Sequence of chain 1.B:
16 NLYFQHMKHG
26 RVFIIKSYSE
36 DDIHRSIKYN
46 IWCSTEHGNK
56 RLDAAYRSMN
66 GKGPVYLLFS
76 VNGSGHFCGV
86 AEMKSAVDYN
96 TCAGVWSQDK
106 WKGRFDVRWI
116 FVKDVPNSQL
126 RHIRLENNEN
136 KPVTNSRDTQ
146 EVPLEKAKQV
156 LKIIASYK

Binding-site contacts:
Ligand atom C01 contacts residue TRP101 of chain 1.B at 3.5 Å (hydrophobic).
Ligand atom N06 contacts residue TRP106 of chain 1.B at 3.4 Å.
Ligand atom N10 contacts residue SER49 of chain 1.B at 3.8 Å.
Ligand atom C08 contacts residue LYS31 of chain 1.B at 3.6 Å.
Ligand atom C05 contacts residue TRP47 of chain 1.B at 4.0 Å (hydrophobic).
Ligand atom N04 contacts residue TRP106 of chain 1.B at 3.7 Å.
Ligand atom N10 contacts residue LYS31 of chain 1.B at 4.0 Å.
Ligand atom N10 contacts residue CYS48 of chain 1.B at 3.7 Å.
Ligand atom C03 contacts residue TRP47 of chain 1.B at 3.6 Å (hydrophobic).
Ligand atom C03 contacts residue ASP37 of chain 1.B at 3.9 Å.
Ligand atom C03 contacts residue TRP106 of chain 1.B at 3.5 Å (hydrophobic).
Ligand atom N04 contacts residue SER32 of chain 1.B at 3.5 Å (h-bond).
Ligand atom N04 contacts residue ASP37 of chain 1.B at 2.9 Å (salt-bridge).
Ligand atom N04 contacts residue TRP47 of chain 1.B at 3.9 Å.
Ligand atom C08 contacts residue TRP106 of chain 1.B at 3.6 Å (hydrophobic).
Ligand atom C01 contacts residue TRP47 of chain 1.B at 3.9 Å (hydrophobic).
Ligand atom N06 contacts residue TYR33 of chain 1.B at 3.9 Å.
Ligand atom C01 contacts residue CYS48 of chain 1.B at 3.3 Å (hydrophobic).
Ligand atom N02 contacts residue TRP47 of chain 1.B at 3.6 Å.
Ligand atom C09 contacts residue LYS31 of chain 1.B at 3.9 Å.
Ligand atom C07 contacts residue TRP106 of chain 1.B at 3.6 Å (hydrophobic).
Ligand atom N02 contacts residue TRP106 of chain 1.B at 3.7 Å.
Ligand atom C05 contacts residue TRP106 of chain 1.B at 3.3 Å (hydrophobic).
Ligand atom N02 contacts residue CYS48 of chain 1.B at 2.8 Å (h-bond).
Ligand atom C07 contacts residue TYR33 of chain 1.B at 4.0 Å (hydrophobic).
Ligand atom C01 contacts residue ASP37 of chain 1.B at 3.4 Å.
Ligand atom C09 contacts residue TRP106 of chain 1.B at 3.5 Å (hydrophobic).
Ligand atom C07 contacts residue SER32 of chain 1.B at 3.9 Å.
Ligand atom N02 contacts residue ASP37 of chain 1.B at 4.1 Å.
Ligand atom C07 contacts residue LYS31 of chain 1.B at 3.4 Å.
Ligand atom N06 contacts residue LYS31 of chain 1.B at 3.5 Å (salt-bridge).
Ligand atom C09 contacts residue THR50 of chain 1.B at 3.9 Å.
Ligand atom C09 contacts residue ASP143 of chain 1.B at 3.2 Å.
Ligand atom C05 contacts residue LYS31 of chain 1.B at 3.8 Å.
Ligand atom C09 contacts residue SER49 of chain 1.B at 3.9 Å.
Ligand atom N10 contacts residue TRP106 of chain 1.B at 3.3 Å.
Ligand atom N06 contacts residue SER32 of chain 1.B at 3.6 Å.
Ligand atom C01 contacts residue TRP106 of chain 1.B at 3.9 Å (hydrophobic).
Ligand atom C03 contacts residue CYS48 of chain 1.B at 4.0 Å (hydrophobic).
Ligand atom C08 contacts residue ASP143 of chain 1.B at 3.5 Å.

The small molecule below binds the protein below.
Small molecule (SMILES): [H]/N=C(/NC)c1ncccn1